Binding-site contacts:
Ligand atom CAR contacts residue GLY199 of chain 1.D at 3.6 Å.
Ligand atom CAP contacts residue TYR212 of chain 1.D at 3.4 Å (hydrophobic).
Ligand atom CAI contacts residue NAP1 of chain 1.O at 3.0 Å.
Ligand atom OAL contacts residue GLY199 of chain 1.D at 3.3 Å.
Ligand atom CAK contacts residue ASN154 of chain 1.D at 3.5 Å.
Ligand atom CAJ contacts residue TYR212 of chain 1.D at 3.0 Å (hydrophobic).
Ligand atom CAQ contacts residue TYR212 of chain 1.D at 3.2 Å (hydrophobic).
Ligand atom CAS contacts residue NAP1 of chain 1.O at 3.5 Å.
Ligand atom OAB contacts residue NAP1 of chain 1.O at 3.3 Å.
Ligand atom CAO contacts residue PHE205 of chain 1.D at 3.6 Å (hydrophobic).
Ligand atom CAD contacts residue ALA228 of chain 1.D at 3.6 Å (hydrophobic).
Ligand atom OAA contacts residue VAL208 of chain 1.D at 3.1 Å.
Ligand atom OAC contacts residue TYR212 of chain 1.D at 3.4 Å.
Ligand atom CAM contacts residue NAP1 of chain 1.O at 3.4 Å.
Ligand atom OAL contacts residue EDO1 of chain 1.Q at 3.3 Å (h-bond).
Ligand atom OAA contacts residue PHE205 of chain 1.D at 3.5 Å.
Ligand atom CAM contacts residue TYR212 of chain 1.D at 3.5 Å (hydrophobic).
Ligand atom OAB contacts residue PRO197 of chain 1.D at 3.6 Å (h-bond).
Ligand atom CAJ contacts residue NAP1 of chain 1.O at 3.5 Å.
Ligand atom CAI contacts residue TYR212 of chain 1.D at 3.2 Å (hydrophobic).
Ligand atom CAN contacts residue TYR212 of chain 1.D at 3.5 Å (hydrophobic).
Ligand atom CAO contacts residue TYR212 of chain 1.D at 3.2 Å (hydrophobic).
Ligand atom OAL contacts residue TYR212 of chain 1.D at 3.7 Å.
Ligand atom CAS contacts residue TYR212 of chain 1.D at 3.2 Å (hydrophobic).
Ligand atom CAG contacts residue EDO1 of chain 1.Q at 3.0 Å.
Ligand atom OAC contacts residue PHE205 of chain 1.D at 3.4 Å.
Ligand atom CAH contacts residue PHE205 of chain 1.D at 3.6 Å (hydrophobic).
Ligand atom OAB contacts residue THR155 of chain 1.D at 3.4 Å.
Ligand atom CAF contacts residue ALA228 of chain 1.D at 3.6 Å (hydrophobic).
Ligand atom OAA contacts residue TYR212 of chain 1.D at 3.5 Å.
Ligand atom OAC contacts residue SER209 of chain 1.D at 3.3 Å.
Ligand atom CAK contacts residue GLY199 of chain 1.D at 3.6 Å.
Ligand atom CAM contacts residue ASN154 of chain 1.D at 3.4 Å.
Ligand atom OAB contacts residue ASN154 of chain 1.D at 2.5 Å (h-bond).
Ligand atom CAM contacts residue SER153 of chain 1.D at 3.6 Å.
Ligand atom OAA contacts residue MET204 of chain 1.D at 3.6 Å.
Ligand atom OAB contacts residue SER153 of chain 1.D at 2.4 Å (h-bond).
Ligand atom CAR contacts residue TYR212 of chain 1.D at 3.4 Å (hydrophobic).
Ligand atom CAE contacts residue EDO1 of chain 1.Q at 3.7 Å.
Ligand atom CAH contacts residue TYR212 of chain 1.D at 3.6 Å (hydrophobic).

Sequence of chain 1.D:
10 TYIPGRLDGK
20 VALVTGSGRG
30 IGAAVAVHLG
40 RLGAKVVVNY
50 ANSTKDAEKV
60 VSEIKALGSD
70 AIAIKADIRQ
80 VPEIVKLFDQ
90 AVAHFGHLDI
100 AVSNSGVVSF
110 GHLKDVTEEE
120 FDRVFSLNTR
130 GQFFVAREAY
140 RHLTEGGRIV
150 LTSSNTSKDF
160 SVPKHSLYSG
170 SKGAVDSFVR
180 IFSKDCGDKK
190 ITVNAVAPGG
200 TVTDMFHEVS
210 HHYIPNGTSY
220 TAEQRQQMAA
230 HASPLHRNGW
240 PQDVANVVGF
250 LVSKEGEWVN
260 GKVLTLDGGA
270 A

The small molecule below binds the protein below.
Small molecule (SMILES): O=c1c(O)c(-c2ccccc2)oc2cc(O)ccc12